A small-molecule ligand and the protein it binds are described below.
Small molecule (SMILES): CC(=O)N[C@@H]1[C@@H](O)[C@H](O)[C@@H](CO)O[C@H]1O

Sequence of chain 1.B:
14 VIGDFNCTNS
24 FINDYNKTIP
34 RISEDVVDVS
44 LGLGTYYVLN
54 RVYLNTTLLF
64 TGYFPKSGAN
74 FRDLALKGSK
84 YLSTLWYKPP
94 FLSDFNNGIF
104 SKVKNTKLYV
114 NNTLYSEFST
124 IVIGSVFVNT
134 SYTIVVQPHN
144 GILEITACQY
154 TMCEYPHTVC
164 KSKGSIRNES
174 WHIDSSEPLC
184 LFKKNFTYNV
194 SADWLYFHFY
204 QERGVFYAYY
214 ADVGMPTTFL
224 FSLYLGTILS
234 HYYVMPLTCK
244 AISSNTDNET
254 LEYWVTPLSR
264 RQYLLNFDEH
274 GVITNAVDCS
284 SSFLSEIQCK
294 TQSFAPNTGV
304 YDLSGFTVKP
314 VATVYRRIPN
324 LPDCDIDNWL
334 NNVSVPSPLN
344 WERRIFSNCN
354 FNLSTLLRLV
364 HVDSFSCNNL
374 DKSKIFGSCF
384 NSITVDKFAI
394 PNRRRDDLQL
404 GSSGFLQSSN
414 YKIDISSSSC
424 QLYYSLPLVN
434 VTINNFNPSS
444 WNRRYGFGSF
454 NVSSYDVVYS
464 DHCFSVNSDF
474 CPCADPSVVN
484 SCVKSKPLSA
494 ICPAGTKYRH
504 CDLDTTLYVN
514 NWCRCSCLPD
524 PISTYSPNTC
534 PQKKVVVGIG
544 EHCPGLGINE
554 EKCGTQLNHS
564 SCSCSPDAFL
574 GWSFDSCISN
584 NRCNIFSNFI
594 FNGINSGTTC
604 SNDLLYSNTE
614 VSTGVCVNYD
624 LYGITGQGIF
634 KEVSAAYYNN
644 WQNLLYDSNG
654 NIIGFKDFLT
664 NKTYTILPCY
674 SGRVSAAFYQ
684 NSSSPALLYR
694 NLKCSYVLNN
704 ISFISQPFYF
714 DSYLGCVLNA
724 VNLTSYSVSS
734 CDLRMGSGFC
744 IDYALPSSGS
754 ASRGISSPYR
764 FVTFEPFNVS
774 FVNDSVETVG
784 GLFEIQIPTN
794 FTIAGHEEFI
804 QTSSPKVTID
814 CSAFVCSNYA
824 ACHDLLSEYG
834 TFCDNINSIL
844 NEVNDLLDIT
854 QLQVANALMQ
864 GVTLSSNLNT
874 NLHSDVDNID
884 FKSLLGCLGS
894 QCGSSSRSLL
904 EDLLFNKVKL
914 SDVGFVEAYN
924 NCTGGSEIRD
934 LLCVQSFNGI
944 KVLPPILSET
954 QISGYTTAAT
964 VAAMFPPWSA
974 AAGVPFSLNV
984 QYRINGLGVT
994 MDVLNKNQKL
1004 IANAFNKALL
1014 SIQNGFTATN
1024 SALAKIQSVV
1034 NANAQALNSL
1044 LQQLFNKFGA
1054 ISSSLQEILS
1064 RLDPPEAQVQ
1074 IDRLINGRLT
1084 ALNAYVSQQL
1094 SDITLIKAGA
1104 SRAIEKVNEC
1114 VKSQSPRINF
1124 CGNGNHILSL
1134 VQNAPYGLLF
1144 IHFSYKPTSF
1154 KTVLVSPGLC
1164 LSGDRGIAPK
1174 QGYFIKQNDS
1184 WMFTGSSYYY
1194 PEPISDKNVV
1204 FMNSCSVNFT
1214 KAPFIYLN

Binding-site contacts:
Ligand atom O5 contacts residue ASN29 of chain 1.B at 2.3 Å (h-bond).
Ligand atom O7 contacts residue ASN29 of chain 1.B at 3.3 Å (h-bond).
Ligand atom C4 contacts residue ASN29 of chain 1.B at 4.2 Å.
Ligand atom C2 contacts residue ASN29 of chain 1.B at 2.5 Å.
Ligand atom C1 contacts residue ASN29 of chain 1.B at 1.4 Å.
Ligand atom C7 contacts residue ASN29 of chain 1.B at 3.2 Å.
Ligand atom N2 contacts residue ASN29 of chain 1.B at 3.0 Å (h-bond).
Ligand atom C3 contacts residue ASN29 of chain 1.B at 3.8 Å.
Ligand atom O7 contacts residue THR31 of chain 1.B at 4.3 Å.
Ligand atom C8 contacts residue ASN29 of chain 1.B at 3.6 Å.
Ligand atom C5 contacts residue ASN29 of chain 1.B at 3.7 Å.